Sequence of chain 1.A:
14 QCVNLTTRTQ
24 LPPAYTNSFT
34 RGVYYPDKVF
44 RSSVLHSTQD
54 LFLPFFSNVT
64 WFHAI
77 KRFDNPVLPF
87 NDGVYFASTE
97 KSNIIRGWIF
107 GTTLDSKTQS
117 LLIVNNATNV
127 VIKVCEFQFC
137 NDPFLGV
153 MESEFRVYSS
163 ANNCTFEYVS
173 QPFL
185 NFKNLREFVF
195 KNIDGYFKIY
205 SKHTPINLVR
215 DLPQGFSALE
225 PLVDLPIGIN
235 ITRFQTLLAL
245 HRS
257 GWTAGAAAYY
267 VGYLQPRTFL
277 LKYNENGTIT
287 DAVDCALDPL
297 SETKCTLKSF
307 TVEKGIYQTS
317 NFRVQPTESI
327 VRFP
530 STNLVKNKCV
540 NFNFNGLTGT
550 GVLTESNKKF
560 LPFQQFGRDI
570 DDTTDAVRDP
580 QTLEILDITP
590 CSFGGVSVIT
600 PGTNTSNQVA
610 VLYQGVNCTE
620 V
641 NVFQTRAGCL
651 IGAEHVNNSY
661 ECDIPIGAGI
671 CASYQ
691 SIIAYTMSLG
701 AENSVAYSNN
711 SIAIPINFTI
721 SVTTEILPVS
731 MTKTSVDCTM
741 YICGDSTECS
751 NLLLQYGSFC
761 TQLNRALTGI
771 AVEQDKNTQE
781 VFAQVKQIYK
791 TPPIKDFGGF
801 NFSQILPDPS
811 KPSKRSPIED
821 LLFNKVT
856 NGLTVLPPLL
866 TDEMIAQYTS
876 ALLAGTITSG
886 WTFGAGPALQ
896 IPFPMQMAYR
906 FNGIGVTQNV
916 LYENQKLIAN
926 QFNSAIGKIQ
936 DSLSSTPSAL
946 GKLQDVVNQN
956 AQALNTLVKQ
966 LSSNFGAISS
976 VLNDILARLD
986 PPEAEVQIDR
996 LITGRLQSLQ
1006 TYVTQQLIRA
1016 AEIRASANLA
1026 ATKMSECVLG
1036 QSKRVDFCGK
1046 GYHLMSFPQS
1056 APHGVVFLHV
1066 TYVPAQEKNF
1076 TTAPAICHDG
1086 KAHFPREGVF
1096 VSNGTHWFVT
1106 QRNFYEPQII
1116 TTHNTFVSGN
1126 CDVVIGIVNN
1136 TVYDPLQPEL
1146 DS

The protein below binds the small molecule below.
Small molecule (SMILES): CC(=O)N[C@H]1[C@H](O[C@H]2[C@H](O)[C@@H](NC(C)=O)CO[C@@H]2CO)O[C@H](CO)[C@@H](O)[C@@H]1O

Binding-site contacts:
Ligand atom C2 contacts residue ASN801 of chain 1.A at 2.5 Å.
Ligand atom O5 contacts residue SER803 of chain 1.A at 3.3 Å (h-bond).
Ligand atom C3 contacts residue ASN801 of chain 1.A at 3.8 Å.
Ligand atom C5 contacts residue SER803 of chain 1.A at 3.3 Å.
Ligand atom O7 contacts residue ASN801 of chain 1.A at 3.9 Å.
Ligand atom C1 contacts residue ASN801 of chain 1.A at 1.4 Å.
Ligand atom O5 contacts residue ASN801 of chain 1.A at 2.3 Å (h-bond).
Ligand atom N2 contacts residue ASN801 of chain 1.A at 3.0 Å (h-bond).
Ligand atom C6 contacts residue GLN804 of chain 1.A at 3.5 Å.
Ligand atom C7 contacts residue ASN801 of chain 1.A at 3.6 Å.
Ligand atom C4 contacts residue ASN801 of chain 1.A at 4.2 Å.
Ligand atom C5 contacts residue GLN804 of chain 1.A at 4.3 Å.
Ligand atom C5 contacts residue ASN801 of chain 1.A at 3.6 Å.
Ligand atom O6 contacts residue GLN804 of chain 1.A at 4.2 Å.
Ligand atom C8 contacts residue GLN804 of chain 1.A at 4.1 Å.
Ligand atom C1 contacts residue SER803 of chain 1.A at 3.6 Å.
Ligand atom C6 contacts residue SER803 of chain 1.A at 3.6 Å.